The small molecule below binds the protein below.
Small molecule (SMILES): CC[C@H](C)[C@H](NC(=O)[C@H](Cc1ccc(O)cc1)NC(=O)[C@@H](NC(=O)[C@H](CCCN=C(N)N)NC(=O)[C@@H](N)CC(=O)O)C(C)C)C(=O)N[C@@H](Cc1cnc[nH]1)C(=O)N1CCC[C@H]1C(=O)N[C@@H](Cc1ccccc1)C(=O)O

Binding-site contacts:
Ligand atom C contacts residue ARG174 of chain 1.A at 3.4 Å.
Ligand atom CA contacts residue ASP24 of chain 1.A at 3.5 Å.
Ligand atom CE1 contacts residue ASP387 of chain 1.A at 3.2 Å.
Ligand atom CD1 contacts residue LEU119 of chain 1.A at 3.5 Å (hydrophobic).
Ligand atom CZ contacts residue LYS206 of chain 1.A at 3.5 Å.
Ligand atom CE1 contacts residue MET390 of chain 1.A at 3.4 Å (hydrophobic).
Ligand atom O contacts residue TYR94 of chain 1.A at 3.2 Å.
Ligand atom C contacts residue LYS206 of chain 1.A at 3.2 Å.
Ligand atom O contacts residue GLN22 of chain 1.A at 3.5 Å (h-bond).
Ligand atom O contacts residue ARG174 of chain 1.A at 3.4 Å (salt-bridge).
Ligand atom CD1 contacts residue ARG30 of chain 1.A at 3.4 Å.
Ligand atom CA contacts residue TYR191 of chain 1.A at 3.5 Å (hydrophobic).
Ligand atom CG contacts residue MET390 of chain 1.A at 3.4 Å (hydrophobic).
Ligand atom N contacts residue PHE189 of chain 1.A at 3.2 Å (h-bond).
Ligand atom CZ contacts residue SER116 of chain 1.A at 3.1 Å.
Ligand atom O contacts residue PHE189 of chain 1.A at 3.4 Å (h-bond).
Ligand atom NE2 contacts residue MET390 of chain 1.A at 3.4 Å.
Ligand atom OXT contacts residue LYS206 of chain 1.A at 2.4 Å (salt-bridge).
Ligand atom N contacts residue ASP24 of chain 1.A at 2.7 Å (salt-bridge).
Ligand atom O contacts residue ARG174 of chain 1.A at 3.3 Å (salt-bridge).
Ligand atom CD2 contacts residue MET390 of chain 1.A at 3.5 Å (hydrophobic).
Ligand atom NH1 contacts residue ASP369 of chain 1.A at 2.8 Å (salt-bridge).
Ligand atom NE contacts residue ASP369 of chain 1.A at 2.9 Å (salt-bridge).
Ligand atom CE2 contacts residue SER116 of chain 1.A at 3.3 Å.
Ligand atom CD1 contacts residue TYR99 of chain 1.A at 3.5 Å (hydrophobic).
Ligand atom O contacts residue TYR191 of chain 1.A at 2.9 Å (h-bond).
Ligand atom CZ contacts residue TYR120 of chain 1.A at 3.5 Å (hydrophobic).
Ligand atom NE2 contacts residue ASP387 of chain 1.A at 2.9 Å (salt-bridge).
Ligand atom N contacts residue TYR191 of chain 1.A at 3.2 Å (h-bond).
Ligand atom CZ contacts residue ASP369 of chain 1.A at 3.3 Å.
Ligand atom NH1 contacts residue ASP387 of chain 1.A at 3.1 Å (salt-bridge).
Ligand atom CE1 contacts residue LYS206 of chain 1.A at 3.5 Å.
Ligand atom O contacts residue ASP24 of chain 1.A at 2.9 Å (salt-bridge).
Ligand atom CG contacts residue LYS206 of chain 1.A at 3.5 Å.
Ligand atom O contacts residue ARG174 of chain 1.A at 2.2 Å (salt-bridge).
Ligand atom C contacts residue ASP24 of chain 1.A at 3.2 Å.
Ligand atom C contacts residue ALA188 of chain 1.A at 3.4 Å (hydrophobic).
Ligand atom CE1 contacts residue PRO391 of chain 1.A at 3.6 Å (hydrophobic).
Ligand atom O contacts residue ALA188 of chain 1.A at 3.1 Å.
Ligand atom CB contacts residue GLN22 of chain 1.A at 3.2 Å.

Sequence of chain 1.A:
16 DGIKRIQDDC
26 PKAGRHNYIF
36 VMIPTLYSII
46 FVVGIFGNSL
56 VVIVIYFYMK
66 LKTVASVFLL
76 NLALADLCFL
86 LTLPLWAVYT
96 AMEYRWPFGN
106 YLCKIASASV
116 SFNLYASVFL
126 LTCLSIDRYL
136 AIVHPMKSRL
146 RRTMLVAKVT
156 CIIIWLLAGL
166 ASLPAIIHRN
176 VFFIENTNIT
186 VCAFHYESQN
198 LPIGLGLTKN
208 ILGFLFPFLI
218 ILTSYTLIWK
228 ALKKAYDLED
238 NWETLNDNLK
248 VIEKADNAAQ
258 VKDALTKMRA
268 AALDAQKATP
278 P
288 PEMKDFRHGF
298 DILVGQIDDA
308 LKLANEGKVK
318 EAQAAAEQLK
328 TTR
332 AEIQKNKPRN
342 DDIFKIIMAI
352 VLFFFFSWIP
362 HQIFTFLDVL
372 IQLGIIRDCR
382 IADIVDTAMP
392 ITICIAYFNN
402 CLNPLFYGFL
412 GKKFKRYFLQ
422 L